Binding-site contacts:
Ligand atom C30 contacts residue ILE163 of chain 1.A at 4.1 Å (hydrophobic).
Ligand atom C5 contacts residue PHE262 of chain 1.A at 4.0 Å (hydrophobic).
Ligand atom C22 contacts residue PHE261 of chain 1.A at 3.9 Å (hydrophobic).
Ligand atom C30 contacts residue ILE166 of chain 1.A at 3.9 Å (hydrophobic).
Ligand atom C9 contacts residue ASP162 of chain 1.A at 4.0 Å.
Ligand atom O17 contacts residue MET174 of chain 1.A at 3.5 Å.
Ligand atom C9 contacts residue TRP156 of chain 1.A at 3.5 Å (hydrophobic).
Ligand atom N1 contacts residue ASP162 of chain 1.A at 3.1 Å (salt-bridge).
Ligand atom C32 contacts residue TRP156 of chain 1.A at 3.6 Å (hydrophobic).
Ligand atom C10 contacts residue ASP162 of chain 1.A at 3.6 Å.
Ligand atom C31 contacts residue TRP156 of chain 1.A at 3.9 Å (hydrophobic).
Ligand atom C5 contacts residue TRP156 of chain 1.A at 3.6 Å (hydrophobic).
Ligand atom C24 contacts residue PHE261 of chain 1.A at 3.7 Å (hydrophobic).
Ligand atom C30 contacts residue ASP162 of chain 1.A at 3.6 Å.
Ligand atom C23 contacts residue PHE261 of chain 1.A at 3.7 Å (hydrophobic).
Ligand atom N4 contacts residue TRP156 of chain 1.A at 3.4 Å.
Ligand atom C16 contacts residue ASP162 of chain 1.A at 3.8 Å.
Ligand atom C24 contacts residue TRP156 of chain 1.A at 3.7 Å (hydrophobic).
Ligand atom C20 contacts residue LYS189 of chain 1.A at 3.8 Å.
Ligand atom C15 contacts residue LEU165 of chain 1.A at 3.8 Å (hydrophobic).
Ligand atom C26 contacts residue PHE180 of chain 1.A at 3.6 Å (hydrophobic).
Ligand atom O25 contacts residue HIS285 of chain 1.A at 3.0 Å (h-bond).
Ligand atom C21 contacts residue LYS189 of chain 1.A at 3.9 Å.
Ligand atom N1 contacts residue TRP156 of chain 1.A at 4.0 Å.
Ligand atom C32 contacts residue PHE181 of chain 1.A at 4.0 Å (hydrophobic).
Ligand atom C8 contacts residue TRP156 of chain 1.A at 3.8 Å (hydrophobic).
Ligand atom C28 contacts residue PHE180 of chain 1.A at 4.0 Å (hydrophobic).
Ligand atom C20 contacts residue PHE261 of chain 1.A at 4.0 Å (hydrophobic).
Ligand atom C2 contacts residue ASP162 of chain 1.A at 3.8 Å.
Ligand atom C29 contacts residue ASP162 of chain 1.A at 3.6 Å.
Ligand atom C5 contacts residue PHE261 of chain 1.A at 3.8 Å (hydrophobic).
Ligand atom O25 contacts residue GLU144 of chain 1.A at 3.7 Å.
Ligand atom C6 contacts residue TRP156 of chain 1.A at 3.7 Å (hydrophobic).
Ligand atom C27 contacts residue PHE180 of chain 1.A at 3.9 Å (hydrophobic).
Ligand atom C21 contacts residue PHE261 of chain 1.A at 4.0 Å (hydrophobic).
Ligand atom N7 contacts residue TRP156 of chain 1.A at 3.9 Å.
Ligand atom C13 contacts residue PHE180 of chain 1.A at 3.6 Å (hydrophobic).
Ligand atom C31 contacts residue ILE163 of chain 1.A at 4.0 Å (hydrophobic).
Ligand atom C12 contacts residue PHE180 of chain 1.A at 4.0 Å (hydrophobic).
Ligand atom C19 contacts residue PHE261 of chain 1.A at 3.8 Å (hydrophobic).

A protein and the small-molecule ligand that binds it are described below.
Small molecule (SMILES): O=C(Cc1ccc(O)cc1)Nc1ncc(-c2ccc(O)cc2)nc1Cc1ccccc1

Sequence of chain 1.A:
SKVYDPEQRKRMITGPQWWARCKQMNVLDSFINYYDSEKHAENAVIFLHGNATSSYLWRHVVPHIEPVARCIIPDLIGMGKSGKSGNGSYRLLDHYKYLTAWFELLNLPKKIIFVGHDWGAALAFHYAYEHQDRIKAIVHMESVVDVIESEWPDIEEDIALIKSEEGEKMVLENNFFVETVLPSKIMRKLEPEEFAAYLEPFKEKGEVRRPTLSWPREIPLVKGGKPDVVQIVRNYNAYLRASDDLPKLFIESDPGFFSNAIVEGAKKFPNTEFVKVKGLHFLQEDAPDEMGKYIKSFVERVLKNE